Binding-site contacts:
Ligand atom CL16 contacts residue NAD1 of chain 2.C at 3.2 Å.
Ligand atom C1 contacts residue NAD1 of chain 2.C at 3.7 Å.
Ligand atom C12 contacts residue MET103 of chain 2.A at 3.5 Å (hydrophobic).
Ligand atom C5 contacts residue NAD1 of chain 2.C at 3.6 Å.
Ligand atom C11 contacts residue TCL1 of chain 2.E at 3.8 Å.
Ligand atom C11 contacts residue MET98 of chain 2.A at 4.2 Å (hydrophobic).
Ligand atom C13 contacts residue TCL1 of chain 2.E at 3.2 Å.
Ligand atom C10 contacts residue GLY96 of chain 2.A at 3.4 Å.
Ligand atom C4 contacts residue NAD1 of chain 2.C at 3.4 Å.
Ligand atom C6 contacts residue TYR158 of chain 2.A at 3.3 Å (hydrophobic).
Ligand atom C12 contacts residue TCL1 of chain 2.E at 3.5 Å.
Ligand atom C1 contacts residue TYR158 of chain 2.A at 3.4 Å (hydrophobic).
Ligand atom CL14 contacts residue PHE149 of chain 2.A at 3.4 Å.
Ligand atom C3 contacts residue TCL1 of chain 2.E at 3.8 Å.
Ligand atom C10 contacts residue PHE97 of chain 2.A at 4.1 Å (hydrophobic).
Ligand atom O17 contacts residue NAD1 of chain 2.C at 3.1 Å (h-bond).
Ligand atom O17 contacts residue LYS165 of chain 2.A at 4.0 Å.
Ligand atom CL14 contacts residue PRO193 of chain 2.A at 4.2 Å.
Ligand atom C1 contacts residue PHE149 of chain 2.A at 3.8 Å (hydrophobic).
Ligand atom CL14 contacts residue TCL1 of chain 2.E at 3.2 Å.
Ligand atom C6 contacts residue NAD1 of chain 2.C at 3.8 Å.
Ligand atom C9 contacts residue GLY96 of chain 2.A at 3.9 Å.
Ligand atom C4 contacts residue TCL1 of chain 2.E at 3.7 Å.
Ligand atom C4 contacts residue MET199 of chain 2.A at 4.2 Å (hydrophobic).
Ligand atom C3 contacts residue NAD1 of chain 2.C at 3.4 Å.
Ligand atom CL15 contacts residue MET103 of chain 2.A at 4.2 Å.
Ligand atom CL15 contacts residue MET98 of chain 2.A at 3.3 Å.
Ligand atom C8 contacts residue NAD1 of chain 2.C at 4.0 Å.
Ligand atom C9 contacts residue NAD1 of chain 2.C at 4.2 Å.
Ligand atom C2 contacts residue TCL1 of chain 2.E at 4.2 Å.
Ligand atom C2 contacts residue NAD1 of chain 2.C at 3.8 Å.
Ligand atom O17 contacts residue TYR158 of chain 2.A at 2.3 Å (h-bond).
Ligand atom C3 contacts residue MET199 of chain 2.A at 3.6 Å (hydrophobic).
Ligand atom O17 contacts residue PHE149 of chain 2.A at 4.0 Å.
Ligand atom C8 contacts residue TCL1 of chain 2.E at 4.0 Å.
Ligand atom CL16 contacts residue GLY96 of chain 2.A at 3.5 Å.
Ligand atom CL15 contacts residue PHE97 of chain 2.A at 4.0 Å.
Ligand atom CL15 contacts residue TCL1 of chain 2.E at 4.1 Å.
Ligand atom C13 contacts residue MET103 of chain 2.A at 3.9 Å (hydrophobic).
Ligand atom O7 contacts residue NAD1 of chain 2.C at 3.3 Å (h-bond).

Sequence of chain 2.A:
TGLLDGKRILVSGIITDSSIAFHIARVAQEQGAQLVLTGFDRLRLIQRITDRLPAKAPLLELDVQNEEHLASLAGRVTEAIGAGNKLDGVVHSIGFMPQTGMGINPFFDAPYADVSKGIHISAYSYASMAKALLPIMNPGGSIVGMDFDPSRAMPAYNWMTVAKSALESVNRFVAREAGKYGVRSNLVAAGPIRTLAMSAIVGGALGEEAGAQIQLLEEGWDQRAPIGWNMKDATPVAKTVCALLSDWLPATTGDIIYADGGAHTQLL

A small-molecule ligand and the protein it binds are described below.
Small molecule (SMILES): Oc1cc(Cl)ccc1Oc1ccc(Cl)cc1Cl